This small molecule binds to this protein.
Small molecule (SMILES): Nc1ncnc2c1ncn2[C@@H]1O[C@H](COP(=O)(O)OP(=O)(O)OC[C@H]2O[C@H](O)[C@H](O)[C@@H]2O)[C@@H](O)[C@H]1O

Sequence of chain 1.A:
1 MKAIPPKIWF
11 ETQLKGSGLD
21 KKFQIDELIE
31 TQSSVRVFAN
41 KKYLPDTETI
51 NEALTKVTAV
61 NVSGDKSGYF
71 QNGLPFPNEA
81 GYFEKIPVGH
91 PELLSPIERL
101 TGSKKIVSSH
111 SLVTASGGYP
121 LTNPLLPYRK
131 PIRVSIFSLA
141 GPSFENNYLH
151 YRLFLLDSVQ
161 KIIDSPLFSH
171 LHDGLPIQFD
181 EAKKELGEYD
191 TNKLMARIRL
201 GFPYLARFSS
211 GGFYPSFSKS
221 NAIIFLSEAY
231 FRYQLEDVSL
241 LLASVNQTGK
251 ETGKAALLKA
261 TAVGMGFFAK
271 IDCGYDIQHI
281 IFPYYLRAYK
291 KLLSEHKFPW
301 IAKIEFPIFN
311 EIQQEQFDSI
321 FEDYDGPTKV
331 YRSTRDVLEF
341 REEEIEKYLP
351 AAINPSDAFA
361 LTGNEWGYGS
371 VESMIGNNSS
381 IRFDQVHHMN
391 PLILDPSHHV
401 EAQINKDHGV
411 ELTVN

Binding-site contacts:
Ligand atom O1A contacts residue SER370 of chain 1.A at 3.6 Å.
Ligand atom O1B contacts residue GLY266 of chain 1.A at 2.8 Å (h-bond).
Ligand atom C4 contacts residue PHE309 of chain 1.A at 3.5 Å (hydrophobic).
Ligand atom O2A contacts residue PHE267 of chain 1.A at 2.9 Å (h-bond).
Ligand atom O5D contacts residue PHE268 of chain 1.A at 3.4 Å.
Ligand atom O5' contacts residue VAL371 of chain 1.A at 3.2 Å.
Ligand atom C5' contacts residue GLY266 of chain 1.A at 3.6 Å.
Ligand atom O3D contacts residue ASP357 of chain 1.A at 2.6 Å (salt-bridge).
Ligand atom C2 contacts residue VAL337 of chain 1.A at 3.5 Å (hydrophobic).
Ligand atom O2A contacts residue GLY266 of chain 1.A at 3.2 Å.
Ligand atom O2B contacts residue GLY264 of chain 1.A at 2.8 Å (h-bond).
Ligand atom O4D contacts residue PHE267 of chain 1.A at 3.6 Å.
Ligand atom O2D contacts residue ASN364 of chain 1.A at 2.7 Å (h-bond).
Ligand atom C1D contacts residue SER370 of chain 1.A at 3.5 Å.
Ligand atom C3D contacts residue ASP357 of chain 1.A at 3.5 Å.
Ligand atom O4' contacts residue VAL371 of chain 1.A at 3.6 Å.
Ligand atom N1 contacts residue VAL337 of chain 1.A at 3.2 Å (h-bond).
Ligand atom C8 contacts residue VAL371 of chain 1.A at 3.6 Å (hydrophobic).
Ligand atom O3' contacts residue GLY266 of chain 1.A at 3.2 Å.
Ligand atom O1B contacts residue MET265 of chain 1.A at 3.4 Å (h-bond).
Ligand atom N9 contacts residue VAL371 of chain 1.A at 3.6 Å.
Ligand atom N6 contacts residue ASN123 of chain 1.A at 3.2 Å (h-bond).
Ligand atom O1D contacts residue SER370 of chain 1.A at 3.2 Å (h-bond).
Ligand atom O3D contacts residue ASN364 of chain 1.A at 3.3 Å (h-bond).
Ligand atom O2B contacts residue PRO355 of chain 1.A at 3.6 Å.
Ligand atom C2D contacts residue GLU372 of chain 1.A at 3.4 Å.
Ligand atom C5' contacts residue ALA262 of chain 1.A at 3.3 Å (hydrophobic).
Ligand atom O1B contacts residue GLY264 of chain 1.A at 3.4 Å.
Ligand atom O1B contacts residue PHE268 of chain 1.A at 3.3 Å (h-bond).
Ligand atom N1 contacts residue ASP336 of chain 1.A at 3.6 Å.
Ligand atom N6 contacts residue TYR119 of chain 1.A at 3.0 Å (h-bond).
Ligand atom O2D contacts residue GLU372 of chain 1.A at 2.7 Å (salt-bridge).
Ligand atom N3 contacts residue PHE309 of chain 1.A at 3.5 Å.
Ligand atom O1B contacts residue PHE267 of chain 1.A at 3.1 Å (h-bond).
Ligand atom C4D contacts residue PHE268 of chain 1.A at 3.3 Å (hydrophobic).
Ligand atom C5D contacts residue PHE268 of chain 1.A at 3.5 Å (hydrophobic).
Ligand atom O1A contacts residue VAL371 of chain 1.A at 3.0 Å (h-bond).
Ligand atom C4' contacts residue ALA262 of chain 1.A at 3.3 Å (hydrophobic).
Ligand atom N6 contacts residue ASP336 of chain 1.A at 2.6 Å (salt-bridge).
Ligand atom O3' contacts residue MET265 of chain 1.A at 3.4 Å (h-bond).